Sequence of chain 1.J:
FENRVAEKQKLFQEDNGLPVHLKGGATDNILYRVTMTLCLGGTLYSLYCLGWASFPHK

This protein binds this small molecule.
Small molecule (SMILES): CCCCCCCCCCO[C@@H]1O[C@H](CO)[C@@H](O[C@H]2O[C@H](CO)[C@@H](O)[C@H](O)[C@H]2O)[C@H](O)[C@H]1O

Binding-site contacts:
Ligand atom C40 contacts residue GLY42 of chain 1.J at 3.8 Å.
Ligand atom O55 contacts residue DMU1 of chain 1.PB at 4.2 Å.
Ligand atom O16 contacts residue TYR45 of chain 1.J at 4.2 Å.
Ligand atom C8 contacts residue ASN38 of chain 1.C at 3.7 Å.
Ligand atom C43 contacts residue THR37 of chain 1.J at 4.1 Å.
Ligand atom C34 contacts residue ILE45 of chain 1.C at 3.9 Å (hydrophobic).
Ligand atom C40 contacts residue THR37 of chain 1.J at 4.2 Å.
Ligand atom C22 contacts residue TYR45 of chain 1.J at 3.5 Å (hydrophobic).
Ligand atom C22 contacts residue THR41 of chain 1.C at 3.9 Å.
Ligand atom C19 contacts residue TYR45 of chain 1.J at 4.2 Å (hydrophobic).
Ligand atom O6 contacts residue ASN38 of chain 1.C at 3.6 Å.
Ligand atom C57 contacts residue SER39 of chain 1.C at 3.1 Å.
Ligand atom C9 contacts residue ASN38 of chain 1.C at 3.2 Å.
Ligand atom C4 contacts residue DMU1 of chain 1.PB at 4.2 Å.
Ligand atom C11 contacts residue ASN38 of chain 1.C at 3.9 Å.
Ligand atom C2 contacts residue DMU1 of chain 1.PB at 3.8 Å.
Ligand atom O61 contacts residue MET33 of chain 1.C at 3.8 Å.
Ligand atom O61 contacts residue THR41 of chain 1.C at 3.0 Å (h-bond).
Ligand atom C31 contacts residue ILE45 of chain 1.C at 3.6 Å (hydrophobic).
Ligand atom C3 contacts residue DMU1 of chain 1.PB at 4.3 Å.
Ligand atom C34 contacts residue GLY42 of chain 1.J at 4.0 Å.
Ligand atom C6 contacts residue TYR45 of chain 1.J at 4.1 Å (hydrophobic).
Ligand atom C40 contacts residue GLY41 of chain 1.J at 3.6 Å.
Ligand atom O61 contacts residue TYR45 of chain 1.J at 3.7 Å.
Ligand atom C34 contacts residue TYR45 of chain 1.J at 4.0 Å (hydrophobic).
Ligand atom C18 contacts residue TYR45 of chain 1.J at 3.2 Å (hydrophobic).
Ligand atom C31 contacts residue TYR45 of chain 1.J at 3.9 Å (hydrophobic).
Ligand atom C57 contacts residue THR41 of chain 1.C at 4.2 Å.
Ligand atom O1 contacts residue ASN38 of chain 1.C at 3.7 Å.
Ligand atom C34 contacts residue GLY41 of chain 1.J at 3.6 Å.
Ligand atom O61 contacts residue SER39 of chain 1.C at 2.4 Å (h-bond).
Ligand atom C28 contacts residue TYR45 of chain 1.J at 4.1 Å (hydrophobic).
Ligand atom O3 contacts residue DMU1 of chain 1.PB at 2.7 Å (h-bond).
Ligand atom O49 contacts residue DMU1 of chain 1.PB at 4.0 Å.
Ligand atom C6 contacts residue DMU1 of chain 1.PB at 4.2 Å.
Ligand atom C5 contacts residue DMU1 of chain 1.PB at 3.8 Å.
Ligand atom O7 contacts residue DMU1 of chain 1.PB at 3.6 Å.
Ligand atom C43 contacts residue GLY41 of chain 1.J at 4.3 Å.
Ligand atom O2 contacts residue ASN38 of chain 1.C at 3.4 Å (h-bond).
Ligand atom O5 contacts residue TYR45 of chain 1.J at 4.0 Å.

Sequence of chain 1.C:
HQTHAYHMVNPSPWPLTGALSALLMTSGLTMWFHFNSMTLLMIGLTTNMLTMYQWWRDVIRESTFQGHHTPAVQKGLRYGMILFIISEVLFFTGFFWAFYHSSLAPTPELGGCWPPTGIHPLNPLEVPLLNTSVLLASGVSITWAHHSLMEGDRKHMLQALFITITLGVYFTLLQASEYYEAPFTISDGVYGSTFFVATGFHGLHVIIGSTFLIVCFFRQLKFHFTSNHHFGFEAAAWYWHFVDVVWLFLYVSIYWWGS